Sequence of chain 4.A:
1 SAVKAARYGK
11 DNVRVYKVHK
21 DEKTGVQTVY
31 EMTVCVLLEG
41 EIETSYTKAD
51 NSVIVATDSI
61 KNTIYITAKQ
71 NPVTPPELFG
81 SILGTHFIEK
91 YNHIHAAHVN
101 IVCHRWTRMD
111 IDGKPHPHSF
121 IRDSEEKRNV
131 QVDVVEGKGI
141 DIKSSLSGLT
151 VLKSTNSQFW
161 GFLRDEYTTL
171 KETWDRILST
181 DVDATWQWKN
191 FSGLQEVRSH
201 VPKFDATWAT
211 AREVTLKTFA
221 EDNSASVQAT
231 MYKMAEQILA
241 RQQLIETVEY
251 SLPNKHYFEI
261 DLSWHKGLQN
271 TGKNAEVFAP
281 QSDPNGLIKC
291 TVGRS

Binding-site contacts:
Ligand atom O3 contacts residue PRO202 of chain 4.A at 4.4 Å.
Ligand atom C6 contacts residue PDC1 of chain 4.H at 3.1 Å.
Ligand atom O1 contacts residue LU1 of chain 4.B at 2.5 Å.
Ligand atom C7 contacts residue GLN242 of chain 4.A at 3.9 Å.
Ligand atom C7 contacts residue LYS203 of chain 4.A at 3.6 Å.
Ligand atom C2 contacts residue LU1 of chain 4.B at 3.3 Å.
Ligand atom O1 contacts residue LYS203 of chain 4.A at 3.6 Å.
Ligand atom C3 contacts residue LYS203 of chain 4.A at 4.0 Å.
Ligand atom N1 contacts residue PDC1 of chain 4.G at 2.7 Å (h-bond).
Ligand atom C8 contacts residue PRO202 of chain 4.A at 3.8 Å (hydrophobic).
Ligand atom C7 contacts residue PDC1 of chain 4.G at 3.5 Å.
Ligand atom O1 contacts residue PDC1 of chain 4.G at 3.1 Å (h-bond).
Ligand atom O4 contacts residue PRO202 of chain 4.A at 3.4 Å.
Ligand atom C5 contacts residue ALA206 of chain 4.A at 3.8 Å (hydrophobic).
Ligand atom C4 contacts residue ALA206 of chain 4.A at 3.4 Å (hydrophobic).
Ligand atom C7 contacts residue LU1 of chain 4.B at 3.3 Å.
Ligand atom C2 contacts residue GLN242 of chain 4.A at 4.2 Å.
Ligand atom C6 contacts residue LU1 of chain 4.B at 3.3 Å.
Ligand atom C5 contacts residue PRO202 of chain 4.A at 4.1 Å (hydrophobic).
Ligand atom N1 contacts residue PDC1 of chain 4.H at 2.6 Å (h-bond).
Ligand atom C6 contacts residue PRO202 of chain 4.A at 4.3 Å (hydrophobic).
Ligand atom C2 contacts residue LYS203 of chain 4.A at 3.8 Å.
Ligand atom O2 contacts residue GLN242 of chain 4.A at 2.9 Å (h-bond).
Ligand atom O3 contacts residue PDC1 of chain 4.G at 3.0 Å (h-bond).
Ligand atom C8 contacts residue LU1 of chain 4.B at 3.3 Å.
Ligand atom C8 contacts residue PDC1 of chain 4.H at 3.3 Å.
Ligand atom C7 contacts residue PDC1 of chain 4.H at 3.7 Å.
Ligand atom C2 contacts residue PDC1 of chain 4.H at 3.4 Å.
Ligand atom C3 contacts residue GLN242 of chain 4.A at 3.6 Å.
Ligand atom C6 contacts residue PDC1 of chain 4.G at 3.4 Å.
Ligand atom C5 contacts residue PDC1 of chain 4.H at 4.2 Å.
Ligand atom C2 contacts residue PDC1 of chain 4.G at 3.3 Å.
Ligand atom O2 contacts residue LYS203 of chain 4.A at 3.6 Å.
Ligand atom C4 contacts residue LYS203 of chain 4.A at 4.2 Å.
Ligand atom C8 contacts residue PDC1 of chain 4.G at 3.7 Å.
Ligand atom N1 contacts residue LYS203 of chain 4.A at 4.2 Å.
Ligand atom O3 contacts residue LU1 of chain 4.B at 2.6 Å.
Ligand atom N1 contacts residue LU1 of chain 4.B at 2.4 Å.
Ligand atom O1 contacts residue PDC1 of chain 4.H at 2.7 Å (h-bond).
Ligand atom O3 contacts residue PDC1 of chain 4.H at 2.8 Å (h-bond).

This protein binds this small molecule.
Small molecule (SMILES): O=C(O)c1cccc(C(=O)O)n1